Binding-site contacts:
Ligand atom C33 contacts residue PHE524 of chain 1.A at 3.5 Å (hydrophobic).
Ligand atom C24 contacts residue ASN474 of chain 1.A at 3.9 Å.
Ligand atom O31 contacts residue TYR553 of chain 1.A at 3.0 Å.
Ligand atom C12 contacts residue TYR478 of chain 1.A at 3.9 Å (hydrophobic).
Ligand atom C38 contacts residue PHE592 of chain 1.A at 3.8 Å (hydrophobic).
Ligand atom C09 contacts residue ASN474 of chain 1.A at 3.1 Å.
Ligand atom O42 contacts residue ASN474 of chain 1.A at 2.7 Å (h-bond).
Ligand atom C23 contacts residue TYR591 of chain 1.A at 3.3 Å (hydrophobic).
Ligand atom CL37 contacts residue ASN474 of chain 1.A at 3.7 Å.
Ligand atom C03 contacts residue PHE748 of chain 1.A at 3.8 Å (hydrophobic).
Ligand atom O28 contacts residue ASP531 of chain 1.A at 3.2 Å (salt-bridge).
Ligand atom C18 contacts residue ASN474 of chain 1.A at 3.1 Å.
Ligand atom C24 contacts residue TYR591 of chain 1.A at 3.3 Å (hydrophobic).
Ligand atom C03 contacts residue SER470 of chain 1.A at 3.3 Å.
Ligand atom C13 contacts residue THR520 of chain 1.A at 3.6 Å.
Ligand atom CL34 contacts residue PHE524 of chain 1.A at 3.6 Å.
Ligand atom CL34 contacts residue ASN528 of chain 1.A at 3.7 Å.
Ligand atom O31 contacts residue PHE549 of chain 1.A at 3.2 Å (h-bond).
Ligand atom O40 contacts residue ASN528 of chain 1.A at 3.2 Å (h-bond).
Ligand atom O42 contacts residue ILE744 of chain 1.A at 3.5 Å.
Ligand atom C05 contacts residue ASN474 of chain 1.A at 3.8 Å.
Ligand atom O31 contacts residue GLN550 of chain 1.A at 3.7 Å.
Ligand atom N29 contacts residue ASN528 of chain 1.A at 3.7 Å.
Ligand atom C35 contacts residue PHE524 of chain 1.A at 3.0 Å (hydrophobic).
Ligand atom C04 contacts residue SER470 of chain 1.A at 3.7 Å.
Ligand atom CL37 contacts residue PHE524 of chain 1.A at 3.6 Å.
Ligand atom CL34 contacts residue THR527 of chain 1.A at 3.6 Å.
Ligand atom S16 contacts residue LEU523 of chain 1.A at 3.5 Å.
Ligand atom C39 contacts residue TYR553 of chain 1.A at 3.6 Å (hydrophobic).
Ligand atom O40 contacts residue PHE549 of chain 1.A at 3.7 Å.
Ligand atom C39 contacts residue TYR591 of chain 1.A at 3.4 Å (hydrophobic).
Ligand atom N19 contacts residue ASN474 of chain 1.A at 3.6 Å.
Ligand atom C32 contacts residue TYR553 of chain 1.A at 3.7 Å (hydrophobic).
Ligand atom C38 contacts residue TYR591 of chain 1.A at 3.4 Å (hydrophobic).
Ligand atom C36 contacts residue PHE524 of chain 1.A at 3.4 Å (hydrophobic).
Ligand atom S30 contacts residue TYR553 of chain 1.A at 3.5 Å.
Ligand atom O40 contacts residue TYR553 of chain 1.A at 3.2 Å.
Ligand atom O41 contacts residue THR527 of chain 1.A at 3.1 Å.
Ligand atom N06 contacts residue ASN474 of chain 1.A at 3.5 Å (h-bond).
Ligand atom O28 contacts residue GLN550 of chain 1.A at 3.5 Å (h-bond).

Sequence of chain 1.A:
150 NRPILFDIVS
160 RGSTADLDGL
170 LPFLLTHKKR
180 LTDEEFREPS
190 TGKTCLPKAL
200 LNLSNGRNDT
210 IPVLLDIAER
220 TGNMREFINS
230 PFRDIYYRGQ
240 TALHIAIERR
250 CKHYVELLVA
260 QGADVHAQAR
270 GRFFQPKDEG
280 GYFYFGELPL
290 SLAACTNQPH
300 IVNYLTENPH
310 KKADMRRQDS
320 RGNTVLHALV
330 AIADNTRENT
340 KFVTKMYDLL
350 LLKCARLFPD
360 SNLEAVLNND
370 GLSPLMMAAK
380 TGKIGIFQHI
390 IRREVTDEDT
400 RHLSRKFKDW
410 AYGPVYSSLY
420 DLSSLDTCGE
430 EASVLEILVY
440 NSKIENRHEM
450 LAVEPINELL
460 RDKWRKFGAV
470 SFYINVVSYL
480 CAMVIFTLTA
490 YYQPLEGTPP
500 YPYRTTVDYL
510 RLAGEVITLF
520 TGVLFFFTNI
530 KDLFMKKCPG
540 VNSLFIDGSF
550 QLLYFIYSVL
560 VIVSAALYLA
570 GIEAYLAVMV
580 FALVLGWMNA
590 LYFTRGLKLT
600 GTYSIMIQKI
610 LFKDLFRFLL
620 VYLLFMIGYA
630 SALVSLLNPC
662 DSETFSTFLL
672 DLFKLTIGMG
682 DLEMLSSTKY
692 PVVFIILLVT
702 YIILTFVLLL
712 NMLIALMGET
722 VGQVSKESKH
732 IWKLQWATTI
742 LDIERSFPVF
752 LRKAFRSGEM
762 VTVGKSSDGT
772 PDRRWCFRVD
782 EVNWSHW

The small molecule below binds the protein below.
Small molecule (SMILES): CC(C)C[C@H](NC(=O)c1cc2ccccc2s1)C(=O)N1CCN(C(=O)[C@H](CO)NS(=O)(=O)c2ccc(Cl)cc2Cl)CC1